The small molecule below binds the protein below.
Small molecule (SMILES): CC(=O)N[C@@H]1[C@@H](O)[C@H](O)[C@@H](CO)O[C@H]1O

Sequence of chain 1.A:
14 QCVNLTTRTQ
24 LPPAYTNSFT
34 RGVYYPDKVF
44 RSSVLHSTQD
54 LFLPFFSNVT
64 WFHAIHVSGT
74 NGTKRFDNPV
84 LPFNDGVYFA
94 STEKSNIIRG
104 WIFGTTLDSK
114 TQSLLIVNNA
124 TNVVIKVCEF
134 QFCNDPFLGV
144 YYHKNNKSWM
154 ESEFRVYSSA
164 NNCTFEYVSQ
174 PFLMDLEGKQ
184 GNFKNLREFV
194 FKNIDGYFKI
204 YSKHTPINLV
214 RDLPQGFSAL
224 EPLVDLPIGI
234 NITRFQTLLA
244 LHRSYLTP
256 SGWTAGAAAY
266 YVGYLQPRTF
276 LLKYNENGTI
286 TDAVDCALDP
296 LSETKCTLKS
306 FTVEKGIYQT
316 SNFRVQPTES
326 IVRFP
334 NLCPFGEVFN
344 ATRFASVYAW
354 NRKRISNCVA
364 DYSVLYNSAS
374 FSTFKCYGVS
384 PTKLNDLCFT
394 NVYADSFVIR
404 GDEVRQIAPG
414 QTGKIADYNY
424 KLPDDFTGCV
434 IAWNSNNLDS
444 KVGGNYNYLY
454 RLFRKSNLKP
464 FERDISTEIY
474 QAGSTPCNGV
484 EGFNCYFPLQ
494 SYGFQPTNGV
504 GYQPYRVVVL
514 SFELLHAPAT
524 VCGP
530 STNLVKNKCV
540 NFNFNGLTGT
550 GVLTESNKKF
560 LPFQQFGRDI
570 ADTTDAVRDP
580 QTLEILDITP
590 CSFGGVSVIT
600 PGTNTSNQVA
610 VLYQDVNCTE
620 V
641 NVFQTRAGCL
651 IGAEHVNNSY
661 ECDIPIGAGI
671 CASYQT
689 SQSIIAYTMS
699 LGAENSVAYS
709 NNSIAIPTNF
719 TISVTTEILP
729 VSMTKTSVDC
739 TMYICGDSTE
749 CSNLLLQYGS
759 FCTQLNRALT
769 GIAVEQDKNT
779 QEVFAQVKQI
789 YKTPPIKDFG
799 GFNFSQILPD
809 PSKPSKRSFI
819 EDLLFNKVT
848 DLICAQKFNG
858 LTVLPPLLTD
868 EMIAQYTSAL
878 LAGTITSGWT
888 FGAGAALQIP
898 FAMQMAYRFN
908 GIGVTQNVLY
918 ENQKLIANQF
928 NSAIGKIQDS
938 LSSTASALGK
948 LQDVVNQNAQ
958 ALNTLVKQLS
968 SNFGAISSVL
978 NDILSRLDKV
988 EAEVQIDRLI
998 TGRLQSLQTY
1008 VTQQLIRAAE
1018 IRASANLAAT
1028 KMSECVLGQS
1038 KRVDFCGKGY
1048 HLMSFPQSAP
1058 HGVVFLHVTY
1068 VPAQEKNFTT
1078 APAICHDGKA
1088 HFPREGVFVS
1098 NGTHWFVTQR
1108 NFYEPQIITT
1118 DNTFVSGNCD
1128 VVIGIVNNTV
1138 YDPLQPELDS

Sequence of chain 1.C:
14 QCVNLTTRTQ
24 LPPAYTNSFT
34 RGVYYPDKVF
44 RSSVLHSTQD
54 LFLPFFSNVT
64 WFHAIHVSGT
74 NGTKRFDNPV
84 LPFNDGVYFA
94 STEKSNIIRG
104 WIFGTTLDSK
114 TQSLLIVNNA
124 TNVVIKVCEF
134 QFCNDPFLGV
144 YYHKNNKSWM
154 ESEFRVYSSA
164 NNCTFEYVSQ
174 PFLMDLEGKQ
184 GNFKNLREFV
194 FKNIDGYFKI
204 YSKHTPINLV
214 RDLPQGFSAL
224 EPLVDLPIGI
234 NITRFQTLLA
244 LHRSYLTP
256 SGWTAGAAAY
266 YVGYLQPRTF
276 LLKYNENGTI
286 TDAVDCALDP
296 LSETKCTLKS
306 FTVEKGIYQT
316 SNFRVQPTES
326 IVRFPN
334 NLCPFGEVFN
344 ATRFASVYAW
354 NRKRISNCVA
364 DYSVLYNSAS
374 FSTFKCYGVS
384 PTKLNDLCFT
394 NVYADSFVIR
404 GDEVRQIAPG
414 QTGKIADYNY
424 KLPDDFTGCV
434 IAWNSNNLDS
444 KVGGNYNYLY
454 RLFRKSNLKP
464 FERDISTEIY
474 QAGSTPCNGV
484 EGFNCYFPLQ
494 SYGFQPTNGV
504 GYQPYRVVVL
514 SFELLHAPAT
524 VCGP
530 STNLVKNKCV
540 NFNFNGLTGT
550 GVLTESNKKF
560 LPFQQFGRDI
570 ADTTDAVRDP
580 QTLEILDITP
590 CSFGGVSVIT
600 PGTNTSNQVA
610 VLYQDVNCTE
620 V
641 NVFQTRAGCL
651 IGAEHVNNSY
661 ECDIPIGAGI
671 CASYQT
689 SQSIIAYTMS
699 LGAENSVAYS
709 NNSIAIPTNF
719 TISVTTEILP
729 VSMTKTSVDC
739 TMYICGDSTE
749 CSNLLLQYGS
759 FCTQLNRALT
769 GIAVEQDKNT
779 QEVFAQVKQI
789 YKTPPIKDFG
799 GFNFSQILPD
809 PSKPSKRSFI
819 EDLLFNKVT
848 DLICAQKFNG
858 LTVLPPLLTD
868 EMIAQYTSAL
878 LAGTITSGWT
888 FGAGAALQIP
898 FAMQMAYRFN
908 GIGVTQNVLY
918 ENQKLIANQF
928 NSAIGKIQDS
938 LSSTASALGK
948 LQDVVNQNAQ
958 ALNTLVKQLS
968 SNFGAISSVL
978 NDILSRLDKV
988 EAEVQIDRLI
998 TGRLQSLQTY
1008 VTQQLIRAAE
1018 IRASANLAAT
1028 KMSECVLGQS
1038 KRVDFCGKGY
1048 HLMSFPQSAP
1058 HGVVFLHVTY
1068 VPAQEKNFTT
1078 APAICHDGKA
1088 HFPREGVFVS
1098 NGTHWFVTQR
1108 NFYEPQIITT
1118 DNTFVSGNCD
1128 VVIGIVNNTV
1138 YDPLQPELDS

Binding-site contacts:
Ligand atom N2 contacts residue ASN709 of chain 1.C at 2.9 Å (h-bond).
Ligand atom C4 contacts residue ASN709 of chain 1.C at 4.2 Å.
Ligand atom C3 contacts residue ASN709 of chain 1.C at 3.8 Å.
Ligand atom O7 contacts residue ASN709 of chain 1.C at 3.0 Å (h-bond).
Ligand atom C2 contacts residue ASN709 of chain 1.C at 2.5 Å.
Ligand atom C1 contacts residue ASN709 of chain 1.C at 1.4 Å.
Ligand atom O5 contacts residue ASP796 of chain 1.A at 3.6 Å (salt-bridge).
Ligand atom C1 contacts residue ASP796 of chain 1.A at 4.0 Å.
Ligand atom C7 contacts residue ASN709 of chain 1.C at 3.2 Å.
Ligand atom C5 contacts residue ASN709 of chain 1.C at 3.7 Å.
Ligand atom O5 contacts residue ASN709 of chain 1.C at 2.4 Å (h-bond).
Ligand atom C8 contacts residue GLY1131 of chain 1.C at 3.5 Å.